Binding-site contacts:
Ligand atom O5 contacts residue TYR385 of chain 1.A at 2.7 Å (h-bond).
Ligand atom C1 contacts residue ASN384 of chain 1.A at 3.5 Å.
Ligand atom C5 contacts residue ILE438 of chain 1.A at 4.2 Å (hydrophobic).
Ligand atom O5 contacts residue HIS382 of chain 1.A at 2.6 Å (h-bond).
Ligand atom O4 contacts residue ASN384 of chain 1.A at 2.9 Å (h-bond).
Ligand atom N1 contacts residue TYR424 of chain 1.A at 4.1 Å.
Ligand atom N1 contacts residue ASN384 of chain 1.A at 4.2 Å.
Ligand atom C2 contacts residue LYS383 of chain 1.A at 4.4 Å.
Ligand atom O2 contacts residue HIS382 of chain 1.A at 4.2 Å.
Ligand atom O4 contacts residue TYR385 of chain 1.A at 4.0 Å.
Ligand atom C3 contacts residue TYR424 of chain 1.A at 4.2 Å (hydrophobic).
Ligand atom C4 contacts residue HIS382 of chain 1.A at 4.0 Å.
Ligand atom C5 contacts residue TYR424 of chain 1.A at 3.7 Å (hydrophobic).
Ligand atom C5 contacts residue HIS382 of chain 1.A at 3.1 Å.
Ligand atom O2 contacts residue ASN384 of chain 1.A at 3.8 Å.
Ligand atom C2 contacts residue ASN384 of chain 1.A at 4.1 Å.
Ligand atom O5 contacts residue ILE438 of chain 1.A at 4.1 Å.
Ligand atom O5 contacts residue LYS383 of chain 1.A at 3.5 Å.
Ligand atom C3 contacts residue ASP401 of chain 1.A at 3.5 Å.
Ligand atom N3 contacts residue TYR385 of chain 1.A at 4.4 Å.
Ligand atom C3 contacts residue LYS383 of chain 1.A at 4.2 Å.
Ligand atom O3 contacts residue ASP401 of chain 1.A at 2.7 Å (salt-bridge).
Ligand atom O3 contacts residue HIS382 of chain 1.A at 3.6 Å.
Ligand atom C2 contacts residue ASP401 of chain 1.A at 4.1 Å.
Ligand atom O2 contacts residue ASP401 of chain 1.A at 3.5 Å (salt-bridge).
Ligand atom N2 contacts residue TYR424 of chain 1.A at 3.7 Å.
Ligand atom C3 contacts residue ASN384 of chain 1.A at 4.2 Å.
Ligand atom C4 contacts residue ASN384 of chain 1.A at 3.9 Å.
Ligand atom O3 contacts residue ASN423 of chain 1.A at 3.6 Å (h-bond).
Ligand atom C5 contacts residue TYR385 of chain 1.A at 3.6 Å (hydrophobic).
Ligand atom O5 contacts residue ASN384 of chain 1.A at 3.1 Å (h-bond).
Ligand atom N2 contacts residue ASN384 of chain 1.A at 4.1 Å.
Ligand atom N3 contacts residue ASN384 of chain 1.A at 4.5 Å.
Ligand atom O2 contacts residue LYS383 of chain 1.A at 3.5 Å.
Ligand atom C3 contacts residue HIS382 of chain 1.A at 3.7 Å.
Ligand atom C4 contacts residue TYR424 of chain 1.A at 3.7 Å (hydrophobic).
Ligand atom C5 contacts residue ASN384 of chain 1.A at 3.9 Å.
Ligand atom O4 contacts residue LYS383 of chain 1.A at 4.0 Å.
Ligand atom O3 contacts residue TYR424 of chain 1.A at 3.4 Å.
Ligand atom N3 contacts residue TYR424 of chain 1.A at 3.5 Å (h-bond).

The small molecule below binds the protein below.
Small molecule (SMILES): [N-]=[N+]=N[C@@H]1O[C@@H](CO)[C@H](O)[C@H]1O

Sequence of chain 1.A:
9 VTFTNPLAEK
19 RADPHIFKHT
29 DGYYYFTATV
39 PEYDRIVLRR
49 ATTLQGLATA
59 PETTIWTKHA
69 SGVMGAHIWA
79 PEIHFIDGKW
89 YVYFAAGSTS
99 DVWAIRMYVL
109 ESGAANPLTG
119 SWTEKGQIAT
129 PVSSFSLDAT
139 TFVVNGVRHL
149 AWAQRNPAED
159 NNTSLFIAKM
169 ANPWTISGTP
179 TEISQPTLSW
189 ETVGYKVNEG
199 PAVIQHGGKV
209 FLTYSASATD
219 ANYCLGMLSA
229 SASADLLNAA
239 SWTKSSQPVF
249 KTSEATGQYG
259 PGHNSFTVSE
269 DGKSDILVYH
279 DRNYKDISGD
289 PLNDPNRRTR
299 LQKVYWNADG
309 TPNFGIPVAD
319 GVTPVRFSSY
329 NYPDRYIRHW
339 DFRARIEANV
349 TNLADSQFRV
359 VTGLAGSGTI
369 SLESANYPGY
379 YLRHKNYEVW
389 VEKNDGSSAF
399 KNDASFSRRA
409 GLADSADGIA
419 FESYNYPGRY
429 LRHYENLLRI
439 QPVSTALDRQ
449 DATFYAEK